Sequence of chain 1.A:
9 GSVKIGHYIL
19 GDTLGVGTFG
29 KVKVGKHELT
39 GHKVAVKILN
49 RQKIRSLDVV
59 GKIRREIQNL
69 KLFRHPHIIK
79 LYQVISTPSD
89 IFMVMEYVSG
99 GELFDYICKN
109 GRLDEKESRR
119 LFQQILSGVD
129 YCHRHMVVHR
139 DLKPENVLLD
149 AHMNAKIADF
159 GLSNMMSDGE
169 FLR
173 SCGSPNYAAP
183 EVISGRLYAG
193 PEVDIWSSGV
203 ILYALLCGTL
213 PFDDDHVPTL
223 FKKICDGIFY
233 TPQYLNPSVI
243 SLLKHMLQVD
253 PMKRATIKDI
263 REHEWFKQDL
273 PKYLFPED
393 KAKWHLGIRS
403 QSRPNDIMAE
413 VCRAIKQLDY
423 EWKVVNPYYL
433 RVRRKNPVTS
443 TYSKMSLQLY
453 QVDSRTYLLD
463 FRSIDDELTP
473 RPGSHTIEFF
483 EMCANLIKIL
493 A

Sequence of chain 1.B:
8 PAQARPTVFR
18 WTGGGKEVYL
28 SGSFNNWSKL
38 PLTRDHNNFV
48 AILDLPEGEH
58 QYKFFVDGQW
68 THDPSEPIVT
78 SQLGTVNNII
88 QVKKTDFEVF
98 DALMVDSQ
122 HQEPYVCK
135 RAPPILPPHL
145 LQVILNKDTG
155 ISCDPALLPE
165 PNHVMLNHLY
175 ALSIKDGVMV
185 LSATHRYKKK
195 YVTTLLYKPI

Binding-site contacts:
Ligand atom C27 contacts residue ARG17 of chain 1.B at 3.7 Å.
Ligand atom C3 contacts residue LYS31 of chain 1.A at 3.8 Å.
Ligand atom C18 contacts residue GLY28 of chain 1.A at 2.9 Å.
Ligand atom C21 contacts residue VAL47 of chain 1.B at 3.4 Å (hydrophobic).
Ligand atom N8 contacts residue LYS29 of chain 1.A at 3.8 Å.
Ligand atom C3 contacts residue LEU18 of chain 1.A at 3.8 Å (hydrophobic).
Ligand atom CL1 contacts residue VAL47 of chain 1.B at 3.6 Å.
Ligand atom C9 contacts residue ASP42 of chain 1.B at 3.8 Å.
Ligand atom C30 contacts residue GLY28 of chain 1.A at 3.7 Å.
Ligand atom C29 contacts residue LYS51 of chain 1.A at 3.5 Å.
Ligand atom C28 contacts residue LYS51 of chain 1.A at 3.6 Å.
Ligand atom N7 contacts residue VAL11 of chain 1.A at 3.6 Å.
Ligand atom C12 contacts residue ASP88 of chain 1.A at 3.6 Å.
Ligand atom O21 contacts residue LYS29 of chain 1.A at 3.5 Å.
Ligand atom N8 contacts residue GLY28 of chain 1.A at 3.2 Å (h-bond).
Ligand atom C31 contacts residue GLY28 of chain 1.A at 3.6 Å.
Ligand atom C1 contacts residue LEU18 of chain 1.A at 3.2 Å (hydrophobic).
Ligand atom N21 contacts residue ASN48 of chain 1.A at 3.9 Å.
Ligand atom C23 contacts residue ASP88 of chain 1.A at 3.8 Å.
Ligand atom C3 contacts residue ILE46 of chain 1.A at 3.5 Å (hydrophobic).
Ligand atom O20 contacts residue PHE27 of chain 1.A at 3.2 Å.
Ligand atom N21 contacts residue ASP88 of chain 1.A at 2.8 Å (salt-bridge).
Ligand atom O25 contacts residue ARG17 of chain 1.B at 3.5 Å (salt-bridge).
Ligand atom C11 contacts residue ILE46 of chain 1.A at 3.6 Å (hydrophobic).
Ligand atom C5 contacts residue LYS31 of chain 1.A at 3.8 Å.
Ligand atom O20 contacts residue LYS51 of chain 1.A at 3.8 Å.
Ligand atom C11 contacts residue ASP88 of chain 1.A at 3.4 Å.
Ligand atom O25 contacts residue ASN48 of chain 1.A at 3.4 Å (h-bond).
Ligand atom N21 contacts residue ARG17 of chain 1.B at 3.6 Å.
Ligand atom C1 contacts residue VAL11 of chain 1.A at 3.7 Å (hydrophobic).
Ligand atom C4 contacts residue VAL11 of chain 1.A at 3.6 Å (hydrophobic).
Ligand atom C12 contacts residue ARG17 of chain 1.B at 3.7 Å.
Ligand atom C12 contacts residue ILE46 of chain 1.A at 3.7 Å (hydrophobic).
Ligand atom CL1 contacts residue PHE90 of chain 1.A at 3.6 Å.
Ligand atom O20 contacts residue GLY28 of chain 1.A at 2.7 Å (h-bond).
Ligand atom C30 contacts residue LYS51 of chain 1.A at 3.8 Å.
Ligand atom C4 contacts residue LEU18 of chain 1.A at 3.6 Å (hydrophobic).
Ligand atom C8 contacts residue ASP42 of chain 1.B at 3.4 Å.
Ligand atom C23 contacts residue ARG17 of chain 1.B at 3.7 Å.
Ligand atom C4 contacts residue LYS31 of chain 1.A at 3.5 Å.

A protein and the small-molecule ligand that binds it are described below.
Small molecule (SMILES): Cc1ccc(Oc2nc3cc(-c4ccc5c(ccn5C)c4)c(Cl)cc3[nH]2)cc1C(=O)NO